Binding-site contacts:
Ligand atom O5 contacts residue ASN350 of chain 1.A at 2.4 Å (h-bond).
Ligand atom C7 contacts residue ASN350 of chain 1.A at 3.2 Å.
Ligand atom N2 contacts residue ASN350 of chain 1.A at 2.9 Å (h-bond).
Ligand atom O7 contacts residue ASN350 of chain 1.A at 3.1 Å (h-bond).
Ligand atom C8 contacts residue SER346 of chain 1.A at 4.0 Å.
Ligand atom C8 contacts residue ASN350 of chain 1.A at 4.4 Å.
Ligand atom C3 contacts residue ASN350 of chain 1.A at 3.8 Å.
Ligand atom C4 contacts residue ASN350 of chain 1.A at 4.2 Å.
Ligand atom C2 contacts residue ASN350 of chain 1.A at 2.4 Å.
Ligand atom C1 contacts residue ASN350 of chain 1.A at 1.4 Å.
Ligand atom C5 contacts residue ASN350 of chain 1.A at 3.7 Å.
Ligand atom C8 contacts residue PRO321 of chain 1.A at 3.9 Å (hydrophobic).
Ligand atom C7 contacts residue SER346 of chain 1.A at 4.2 Å.
Ligand atom O7 contacts residue SER346 of chain 1.A at 3.8 Å.

Sequence of chain 1.A:
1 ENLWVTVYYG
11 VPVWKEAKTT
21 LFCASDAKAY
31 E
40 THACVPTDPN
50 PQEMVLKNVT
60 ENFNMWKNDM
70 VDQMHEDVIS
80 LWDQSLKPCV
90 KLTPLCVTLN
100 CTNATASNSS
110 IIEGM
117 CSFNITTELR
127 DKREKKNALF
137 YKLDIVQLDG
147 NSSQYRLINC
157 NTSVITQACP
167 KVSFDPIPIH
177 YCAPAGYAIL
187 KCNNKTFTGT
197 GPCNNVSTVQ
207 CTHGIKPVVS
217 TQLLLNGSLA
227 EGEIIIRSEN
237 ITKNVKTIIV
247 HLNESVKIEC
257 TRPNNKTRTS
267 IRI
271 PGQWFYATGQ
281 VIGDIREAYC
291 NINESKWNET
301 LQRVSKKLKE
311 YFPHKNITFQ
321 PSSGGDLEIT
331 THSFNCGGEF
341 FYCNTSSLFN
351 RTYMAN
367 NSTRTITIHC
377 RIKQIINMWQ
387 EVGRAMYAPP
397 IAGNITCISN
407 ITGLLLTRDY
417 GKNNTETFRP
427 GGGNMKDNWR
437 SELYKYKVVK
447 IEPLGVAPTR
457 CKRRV

A small-molecule ligand and the protein it binds are described below.
Small molecule (SMILES): CC(=O)N[C@@H]1[C@@H](O)[C@H](O)[C@@H](CO)O[C@H]1O